Binding-site contacts:
Ligand atom C5 contacts residue ASN67 of chain 55.A at 3.7 Å.
Ligand atom C8 contacts residue MET118 of chain 55.A at 4.3 Å (hydrophobic).
Ligand atom C1 contacts residue ASN67 of chain 55.A at 1.4 Å.
Ligand atom C2 contacts residue ASN67 of chain 55.A at 2.5 Å.
Ligand atom C4 contacts residue ASN67 of chain 55.A at 4.2 Å.
Ligand atom C7 contacts residue ASN67 of chain 55.A at 3.9 Å.
Ligand atom O7 contacts residue ASN67 of chain 55.A at 4.3 Å.
Ligand atom C8 contacts residue PHE90 of chain 55.A at 3.7 Å (hydrophobic).
Ligand atom N2 contacts residue ASN67 of chain 55.A at 2.9 Å (h-bond).
Ligand atom C8 contacts residue ASN67 of chain 55.A at 4.3 Å.
Ligand atom C3 contacts residue ASN67 of chain 55.A at 3.8 Å.
Ligand atom O5 contacts residue ASN67 of chain 55.A at 2.4 Å (h-bond).

The small molecule below binds the protein below.
Small molecule (SMILES): CC(=O)N[C@@H]1[C@@H](O)[C@H](O)[C@@H](CO)O[C@H]1O

Sequence of chain 55.A:
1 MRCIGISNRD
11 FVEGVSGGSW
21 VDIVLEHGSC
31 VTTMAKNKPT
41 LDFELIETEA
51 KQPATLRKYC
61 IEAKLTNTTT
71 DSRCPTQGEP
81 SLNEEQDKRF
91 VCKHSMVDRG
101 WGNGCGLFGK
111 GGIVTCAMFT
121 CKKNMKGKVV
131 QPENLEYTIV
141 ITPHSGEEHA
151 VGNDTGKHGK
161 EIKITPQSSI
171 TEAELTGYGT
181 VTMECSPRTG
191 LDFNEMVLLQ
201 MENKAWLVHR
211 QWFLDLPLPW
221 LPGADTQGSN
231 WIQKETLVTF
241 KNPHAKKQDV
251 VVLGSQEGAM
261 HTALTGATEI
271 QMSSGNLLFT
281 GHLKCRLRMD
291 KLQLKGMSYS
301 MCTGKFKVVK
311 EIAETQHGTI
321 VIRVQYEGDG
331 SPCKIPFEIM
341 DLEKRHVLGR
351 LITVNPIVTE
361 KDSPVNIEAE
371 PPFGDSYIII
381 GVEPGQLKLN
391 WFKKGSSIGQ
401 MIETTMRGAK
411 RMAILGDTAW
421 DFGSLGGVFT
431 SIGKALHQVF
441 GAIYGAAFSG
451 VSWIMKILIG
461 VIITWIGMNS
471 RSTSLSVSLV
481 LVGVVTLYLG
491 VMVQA